A protein and the small-molecule ligand that binds it are described below.
Small molecule (SMILES): [H]/N=C(/N)c1cc2cccc(N[C@@H](C)CN)c2s1

Sequence of chain 2.A:
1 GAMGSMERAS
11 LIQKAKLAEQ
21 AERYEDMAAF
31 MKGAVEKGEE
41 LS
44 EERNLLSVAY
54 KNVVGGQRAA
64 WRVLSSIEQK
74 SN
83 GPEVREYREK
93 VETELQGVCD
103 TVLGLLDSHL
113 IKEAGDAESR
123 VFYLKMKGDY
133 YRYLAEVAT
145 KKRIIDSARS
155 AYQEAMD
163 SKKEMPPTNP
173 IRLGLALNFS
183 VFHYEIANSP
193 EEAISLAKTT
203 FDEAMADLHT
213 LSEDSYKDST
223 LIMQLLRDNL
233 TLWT

Sequence of chain 2.B:
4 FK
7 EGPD

Binding-site contacts:
Ligand atom C06 contacts residue GLU19 of chain 2.A at 3.4 Å.
Ligand atom C04 contacts residue GLU44 of chain 2.A at 4.4 Å.
Ligand atom C14 contacts residue ASN47 of chain 2.A at 3.0 Å.
Ligand atom N16 contacts residue PHE124 of chain 2.A at 3.8 Å.
Ligand atom C04 contacts residue ASN47 of chain 2.A at 4.2 Å.
Ligand atom C03 contacts residue ASN47 of chain 2.A at 3.8 Å.
Ligand atom C10 contacts residue ASN47 of chain 2.A at 4.2 Å.
Ligand atom C02 contacts residue ASN47 of chain 2.A at 3.6 Å.
Ligand atom C11 contacts residue ASN47 of chain 2.A at 3.8 Å.
Ligand atom C11 contacts residue CSO43 of chain 2.A at 3.4 Å.
Ligand atom C09 contacts residue CSO43 of chain 2.A at 3.8 Å.
Ligand atom C12 contacts residue ASN47 of chain 2.A at 3.3 Å.
Ligand atom C15 contacts residue GLU7 of chain 2.B at 4.5 Å.
Ligand atom N13 contacts residue ASN47 of chain 2.A at 3.1 Å (h-bond).
Ligand atom C15 contacts residue ASN47 of chain 2.A at 2.8 Å.
Ligand atom C09 contacts residue GLU44 of chain 2.A at 4.0 Å.
Ligand atom N07 contacts residue LEU48 of chain 2.A at 3.5 Å.
Ligand atom N08 contacts residue VAL51 of chain 2.A at 3.9 Å.
Ligand atom S01 contacts residue ASN47 of chain 2.A at 4.0 Å.
Ligand atom C05 contacts residue ASN47 of chain 2.A at 4.4 Å.
Ligand atom C09 contacts residue ASN47 of chain 2.A at 4.2 Å.
Ligand atom C10 contacts residue CSO43 of chain 2.A at 2.8 Å.
Ligand atom N08 contacts residue GLU19 of chain 2.A at 2.5 Å (salt-bridge).
Ligand atom C06 contacts residue LEU48 of chain 2.A at 4.2 Å (hydrophobic).
Ligand atom N16 contacts residue ASN47 of chain 2.A at 3.1 Å (h-bond).
Ligand atom N16 contacts residue ILE173 of chain 2.A at 4.2 Å.
Ligand atom N07 contacts residue GLU19 of chain 2.A at 2.7 Å (salt-bridge).